A protein and the small-molecule ligand that binds it are described below.
Small molecule (SMILES): CC(=O)N[C@@H]1[C@@H](O)[C@H](O)[C@@H](CO)O[C@H]1O

Sequence of chain 1.B:
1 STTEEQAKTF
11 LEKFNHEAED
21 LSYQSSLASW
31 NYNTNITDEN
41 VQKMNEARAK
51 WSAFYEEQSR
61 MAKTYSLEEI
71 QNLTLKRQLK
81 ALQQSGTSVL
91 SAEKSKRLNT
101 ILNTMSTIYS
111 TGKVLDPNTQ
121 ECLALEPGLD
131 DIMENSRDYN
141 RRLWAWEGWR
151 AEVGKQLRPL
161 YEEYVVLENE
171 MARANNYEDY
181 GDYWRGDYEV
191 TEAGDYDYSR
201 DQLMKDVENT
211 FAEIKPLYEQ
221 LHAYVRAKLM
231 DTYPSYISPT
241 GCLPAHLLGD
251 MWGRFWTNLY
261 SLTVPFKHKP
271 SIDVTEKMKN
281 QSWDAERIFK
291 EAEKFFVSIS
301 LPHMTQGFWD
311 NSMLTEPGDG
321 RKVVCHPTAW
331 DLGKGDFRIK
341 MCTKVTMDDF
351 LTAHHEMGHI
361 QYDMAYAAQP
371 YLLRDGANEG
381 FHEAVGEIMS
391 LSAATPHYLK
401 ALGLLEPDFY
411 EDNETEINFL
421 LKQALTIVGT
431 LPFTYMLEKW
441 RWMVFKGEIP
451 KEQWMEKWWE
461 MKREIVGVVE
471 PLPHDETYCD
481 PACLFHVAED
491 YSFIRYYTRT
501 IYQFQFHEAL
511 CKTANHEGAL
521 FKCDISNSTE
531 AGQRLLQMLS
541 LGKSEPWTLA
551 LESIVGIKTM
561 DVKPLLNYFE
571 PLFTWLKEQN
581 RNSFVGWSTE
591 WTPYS

Binding-site contacts:
Ligand atom O6 contacts residue THR37 of chain 1.B at 3.6 Å.
Ligand atom N2 contacts residue ARG321 of chain 1.B at 4.0 Å.
Ligand atom C6 contacts residue ASN35 of chain 1.B at 4.3 Å.
Ligand atom C7 contacts residue ARG321 of chain 1.B at 4.2 Å.
Ligand atom C2 contacts residue ASN35 of chain 1.B at 2.5 Å.
Ligand atom C4 contacts residue ASN35 of chain 1.B at 4.3 Å.
Ligand atom C5 contacts residue ASN35 of chain 1.B at 3.7 Å.
Ligand atom C3 contacts residue ASN35 of chain 1.B at 3.8 Å.
Ligand atom C8 contacts residue ARG321 of chain 1.B at 3.7 Å.
Ligand atom N2 contacts residue ASN35 of chain 1.B at 2.9 Å (h-bond).
Ligand atom C7 contacts residue ASN35 of chain 1.B at 3.2 Å.
Ligand atom O7 contacts residue ASN35 of chain 1.B at 3.3 Å (h-bond).
Ligand atom O5 contacts residue ASN35 of chain 1.B at 2.4 Å (h-bond).
Ligand atom C1 contacts residue ARG321 of chain 1.B at 4.1 Å.
Ligand atom C1 contacts residue ASN35 of chain 1.B at 1.4 Å.
Ligand atom C8 contacts residue ASN35 of chain 1.B at 4.4 Å.
Ligand atom O6 contacts residue ASN35 of chain 1.B at 3.5 Å (h-bond).